Sequence of chain 1.B:
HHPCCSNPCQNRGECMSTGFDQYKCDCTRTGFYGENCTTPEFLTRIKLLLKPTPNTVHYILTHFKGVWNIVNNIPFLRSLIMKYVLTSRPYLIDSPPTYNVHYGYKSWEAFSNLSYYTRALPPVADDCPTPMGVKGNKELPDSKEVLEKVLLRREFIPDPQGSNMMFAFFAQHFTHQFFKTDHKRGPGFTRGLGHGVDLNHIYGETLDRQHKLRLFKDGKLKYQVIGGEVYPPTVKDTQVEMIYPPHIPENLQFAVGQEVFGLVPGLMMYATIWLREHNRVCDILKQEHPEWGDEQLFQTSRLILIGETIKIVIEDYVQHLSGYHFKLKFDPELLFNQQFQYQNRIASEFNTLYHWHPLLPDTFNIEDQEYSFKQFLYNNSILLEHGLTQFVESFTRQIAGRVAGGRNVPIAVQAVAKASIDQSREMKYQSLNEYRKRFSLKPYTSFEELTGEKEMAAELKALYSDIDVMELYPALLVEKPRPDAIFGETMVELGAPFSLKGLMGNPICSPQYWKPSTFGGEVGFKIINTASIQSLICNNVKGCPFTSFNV

Binding-site contacts:
Ligand atom C1 contacts residue ASN36 of chain 1.B at 1.4 Å.
Ligand atom C3 contacts residue ASN36 of chain 1.B at 3.8 Å.
Ligand atom C2 contacts residue GLU35 of chain 1.B at 3.9 Å.
Ligand atom C1 contacts residue GLU35 of chain 1.B at 4.0 Å.
Ligand atom O7 contacts residue ASN36 of chain 1.B at 3.1 Å (h-bond).
Ligand atom C8 contacts residue GLU35 of chain 1.B at 3.6 Å.
Ligand atom C5 contacts residue TYR23 of chain 1.B at 3.5 Å (hydrophobic).
Ligand atom C4 contacts residue ASN36 of chain 1.B at 4.2 Å.
Ligand atom C6 contacts residue TYR23 of chain 1.B at 4.1 Å (hydrophobic).
Ligand atom O6 contacts residue PRO8 of chain 1.B at 4.1 Å.
Ligand atom C7 contacts residue GLU35 of chain 1.B at 3.8 Å.
Ligand atom C7 contacts residue ASN36 of chain 1.B at 3.2 Å.
Ligand atom C5 contacts residue ASN36 of chain 1.B at 3.7 Å.
Ligand atom O5 contacts residue ASN36 of chain 1.B at 2.4 Å (h-bond).
Ligand atom O7 contacts residue THR38 of chain 1.B at 4.4 Å.
Ligand atom C3 contacts residue GLU35 of chain 1.B at 4.3 Å.
Ligand atom C1 contacts residue TYR23 of chain 1.B at 3.5 Å (hydrophobic).
Ligand atom N2 contacts residue ASN36 of chain 1.B at 2.9 Å (h-bond).
Ligand atom C2 contacts residue ASN36 of chain 1.B at 2.5 Å.
Ligand atom O5 contacts residue TYR23 of chain 1.B at 3.4 Å (h-bond).
Ligand atom N2 contacts residue GLU35 of chain 1.B at 3.0 Å (salt-bridge).
Ligand atom C8 contacts residue ASN36 of chain 1.B at 4.4 Å.

A small-molecule ligand and the protein it binds are described below.
Small molecule (SMILES): CC(=O)N[C@@H]1[C@@H](O)[C@H](O)[C@@H](CO)O[C@H]1O